Sequence of chain 8.Z:
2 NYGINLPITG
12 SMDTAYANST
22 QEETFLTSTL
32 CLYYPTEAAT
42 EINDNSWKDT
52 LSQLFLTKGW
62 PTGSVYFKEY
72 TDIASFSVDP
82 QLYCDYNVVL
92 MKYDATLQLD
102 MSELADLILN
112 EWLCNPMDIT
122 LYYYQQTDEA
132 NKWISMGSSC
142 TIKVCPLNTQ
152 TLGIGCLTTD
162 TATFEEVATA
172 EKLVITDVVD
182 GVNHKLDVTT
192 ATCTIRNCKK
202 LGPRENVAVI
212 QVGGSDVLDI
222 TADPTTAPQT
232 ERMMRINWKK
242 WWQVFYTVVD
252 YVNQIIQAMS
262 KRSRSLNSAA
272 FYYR

A small-molecule ligand and the protein it binds are described below.
Small molecule (SMILES): CC(=O)N[C@H]1[C@H](O[C@H]2[C@H](O)[C@@H](NC(C)=O)CO[C@@H]2CO)O[C@H](CO)[C@@H](O)[C@@H]1O

Binding-site contacts:
Ligand atom C6 contacts residue ASN19 of chain 8.Z at 4.1 Å.
Ligand atom C3 contacts residue ASN19 of chain 8.Z at 4.4 Å.
Ligand atom C1 contacts residue ASN19 of chain 8.Z at 1.9 Å.
Ligand atom C5 contacts residue ASN19 of chain 8.Z at 3.4 Å.
Ligand atom O6 contacts residue ASN19 of chain 8.Z at 4.5 Å.
Ligand atom O7 contacts residue ASN19 of chain 8.Z at 4.5 Å.
Ligand atom C2 contacts residue ASN19 of chain 8.Z at 3.4 Å.
Ligand atom O5 contacts residue ASN19 of chain 8.Z at 2.2 Å (h-bond).
Ligand atom N2 contacts residue ASN19 of chain 8.Z at 4.0 Å.